Binding-site contacts:
Ligand atom O2 contacts residue TYR258 of chain 1.A at 3.9 Å.
Ligand atom CD2 contacts residue TYR204 of chain 1.A at 3.9 Å (hydrophobic).
Ligand atom CZ contacts residue ILE179 of chain 1.A at 4.0 Å (hydrophobic).
Ligand atom O4 contacts residue TYR258 of chain 1.A at 3.6 Å.
Ligand atom O1B contacts residue ARG41 of chain 1.A at 3.7 Å.
Ligand atom O2 contacts residue PRO180 of chain 1.A at 3.2 Å.
Ligand atom O3' contacts residue LYS182 of chain 1.A at 3.4 Å (salt-bridge).
Ligand atom O1B contacts residue ARG42 of chain 1.A at 3.1 Å (salt-bridge).
Ligand atom CG contacts residue NAP1 of chain 1.D at 3.6 Å.
Ligand atom O3A contacts residue THR278 of chain 1.A at 3.5 Å.
Ligand atom PA contacts residue TYR258 of chain 1.A at 3.9 Å.
Ligand atom O2B contacts residue ARG41 of chain 1.A at 2.7 Å (salt-bridge).
Ligand atom C4 contacts residue TYR258 of chain 1.A at 3.5 Å (hydrophobic).
Ligand atom O2A contacts residue TYR258 of chain 1.A at 2.6 Å (h-bond).
Ligand atom CD2 contacts residue PHE177 of chain 1.A at 3.6 Å (hydrophobic).
Ligand atom C6 contacts residue TYR258 of chain 1.A at 3.3 Å (hydrophobic).
Ligand atom C2 contacts residue TYR258 of chain 1.A at 3.4 Å (hydrophobic).
Ligand atom CD1 contacts residue NAP1 of chain 1.D at 3.7 Å.
Ligand atom O1A contacts residue THR278 of chain 1.A at 4.0 Å.
Ligand atom O2A contacts residue THR278 of chain 1.A at 2.7 Å (h-bond).
Ligand atom N3 contacts residue TYR258 of chain 1.A at 3.4 Å.
Ligand atom C5M contacts residue TYR258 of chain 1.A at 3.7 Å (hydrophobic).
Ligand atom O1A contacts residue ARG42 of chain 1.A at 3.7 Å.
Ligand atom O4' contacts residue TYR258 of chain 1.A at 3.4 Å.
Ligand atom PB contacts residue ARG41 of chain 1.A at 3.5 Å.
Ligand atom N1 contacts residue TYR258 of chain 1.A at 3.4 Å.
Ligand atom CE1 contacts residue ARG188 of chain 1.A at 3.8 Å.
Ligand atom C5 contacts residue TYR258 of chain 1.A at 3.6 Å (hydrophobic).
Ligand atom PA contacts residue THR278 of chain 1.A at 3.7 Å.
Ligand atom C4' contacts residue ILE179 of chain 1.A at 3.6 Å (hydrophobic).
Ligand atom O4' contacts residue ILE179 of chain 1.A at 3.6 Å.
Ligand atom O2A contacts residue ASN260 of chain 1.A at 4.0 Å.
Ligand atom C5' contacts residue ILE179 of chain 1.A at 3.9 Å (hydrophobic).
Ligand atom C5' contacts residue TYR258 of chain 1.A at 4.0 Å (hydrophobic).
Ligand atom CE2 contacts residue PHE177 of chain 1.A at 3.6 Å (hydrophobic).
Ligand atom C1' contacts residue TYR258 of chain 1.A at 3.9 Å (hydrophobic).
Ligand atom C5M contacts residue ARG275 of chain 1.A at 3.7 Å.
Ligand atom O2A contacts residue PHE177 of chain 1.A at 3.5 Å.
Ligand atom O1B contacts residue THR278 of chain 1.A at 3.9 Å.
Ligand atom O3B contacts residue NAP1 of chain 1.D at 3.2 Å.

The small molecule below binds the protein below.
Small molecule (SMILES): Cc1cn([C@H]2C[C@H](O)[C@@H](CO[P](=O)(O)O[P](=O)(O)Oc3ccccc3)O2)c(=O)[nH]c1=O

Sequence of chain 1.A:
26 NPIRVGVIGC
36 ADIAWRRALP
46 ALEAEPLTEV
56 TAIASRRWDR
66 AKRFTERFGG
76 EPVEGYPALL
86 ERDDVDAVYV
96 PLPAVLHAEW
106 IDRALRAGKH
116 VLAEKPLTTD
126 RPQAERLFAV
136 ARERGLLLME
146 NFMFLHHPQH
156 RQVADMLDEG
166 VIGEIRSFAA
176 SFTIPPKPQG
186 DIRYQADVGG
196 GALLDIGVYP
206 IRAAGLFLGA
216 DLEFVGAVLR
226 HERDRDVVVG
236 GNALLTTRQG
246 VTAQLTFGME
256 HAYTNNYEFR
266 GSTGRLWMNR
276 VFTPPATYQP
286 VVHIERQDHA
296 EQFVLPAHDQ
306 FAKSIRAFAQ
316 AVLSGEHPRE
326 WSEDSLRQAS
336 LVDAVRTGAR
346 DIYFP